Sequence of chain 1.D:
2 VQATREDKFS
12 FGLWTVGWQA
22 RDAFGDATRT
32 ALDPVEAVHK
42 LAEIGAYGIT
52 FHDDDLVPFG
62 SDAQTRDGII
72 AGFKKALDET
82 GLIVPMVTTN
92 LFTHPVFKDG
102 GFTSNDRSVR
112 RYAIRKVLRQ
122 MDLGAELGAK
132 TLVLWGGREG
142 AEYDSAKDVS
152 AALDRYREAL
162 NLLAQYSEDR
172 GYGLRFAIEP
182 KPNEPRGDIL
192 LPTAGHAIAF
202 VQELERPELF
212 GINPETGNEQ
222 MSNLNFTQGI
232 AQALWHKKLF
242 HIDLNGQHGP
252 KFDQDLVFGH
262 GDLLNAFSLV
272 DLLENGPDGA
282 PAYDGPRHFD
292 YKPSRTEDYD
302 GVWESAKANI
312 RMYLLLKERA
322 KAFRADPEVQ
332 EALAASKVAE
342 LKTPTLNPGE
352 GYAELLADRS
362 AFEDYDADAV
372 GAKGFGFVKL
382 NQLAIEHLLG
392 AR

Binding-site contacts:
Ligand atom O5 contacts residue TRP136 of chain 1.C at 3.6 Å.
Ligand atom O3 contacts residue MG1 of chain 1.J at 4.0 Å.
Ligand atom O1 contacts residue PHE25 of chain 1.D at 3.9 Å.
Ligand atom O2 contacts residue GLU216 of chain 1.C at 3.2 Å (salt-bridge).
Ligand atom C2 contacts residue ASP291 of chain 1.C at 3.9 Å.
Ligand atom C3 contacts residue TRP136 of chain 1.C at 3.8 Å (hydrophobic).
Ligand atom C2 contacts residue GLU180 of chain 1.C at 3.9 Å.
Ligand atom O4 contacts residue GLU180 of chain 1.C at 2.6 Å (salt-bridge).
Ligand atom O5 contacts residue THR89 of chain 1.C at 4.2 Å.
Ligand atom C4 contacts residue MG1 of chain 1.J at 3.6 Å.
Ligand atom C1 contacts residue TRP136 of chain 1.C at 3.9 Å (hydrophobic).
Ligand atom C4 contacts residue ASP291 of chain 1.C at 3.9 Å.
Ligand atom O2 contacts residue GLU180 of chain 1.C at 2.9 Å (salt-bridge).
Ligand atom C1 contacts residue PHE25 of chain 1.D at 3.8 Å (hydrophobic).
Ligand atom O1 contacts residue TRP136 of chain 1.C at 3.6 Å.
Ligand atom C4 contacts residue GLU180 of chain 1.C at 3.4 Å.
Ligand atom O3 contacts residue ASP291 of chain 1.C at 3.1 Å (salt-bridge).
Ligand atom C5 contacts residue HIS53 of chain 1.C at 3.1 Å.
Ligand atom C5 contacts residue TRP136 of chain 1.C at 4.0 Å (hydrophobic).
Ligand atom C3 contacts residue HIS53 of chain 1.C at 4.3 Å.
Ligand atom C3 contacts residue ASP291 of chain 1.C at 3.8 Å.
Ligand atom O1 contacts residue LYS182 of chain 1.C at 3.1 Å (salt-bridge).
Ligand atom C2 contacts residue MG1 of chain 1.J at 3.6 Å.
Ligand atom C4 contacts residue TRP136 of chain 1.C at 3.7 Å (hydrophobic).
Ligand atom O4 contacts residue ASP244 of chain 1.C at 3.3 Å (salt-bridge).
Ligand atom O5 contacts residue HIS53 of chain 1.C at 2.5 Å (h-bond).
Ligand atom O2 contacts residue ASP291 of chain 1.C at 2.9 Å (salt-bridge).
Ligand atom C5 contacts residue THR89 of chain 1.C at 4.0 Å.
Ligand atom O1 contacts residue ASP254 of chain 1.C at 3.5 Å (salt-bridge).
Ligand atom C4 contacts residue HIS53 of chain 1.C at 4.3 Å.
Ligand atom O4 contacts residue MG1 of chain 1.J at 2.5 Å.
Ligand atom C5 contacts residue GLU180 of chain 1.C at 4.2 Å.
Ligand atom O5 contacts residue PHE93 of chain 1.C at 3.7 Å.
Ligand atom C3 contacts residue MG1 of chain 1.J at 3.9 Å.
Ligand atom O3 contacts residue HIS53 of chain 1.C at 4.1 Å.
Ligand atom O4 contacts residue ASP291 of chain 1.C at 3.0 Å (salt-bridge).
Ligand atom O2 contacts residue ASP244 of chain 1.C at 4.2 Å.
Ligand atom O3 contacts residue TRP15 of chain 1.C at 3.4 Å (h-bond).
Ligand atom C2 contacts residue TRP136 of chain 1.C at 3.6 Å (hydrophobic).
Ligand atom O2 contacts residue MG1 of chain 1.J at 2.3 Å.

This protein binds this small molecule.
Small molecule (SMILES): OC[C@@H](O)C(O)[C@@H](O)CO

Sequence of chain 1.C:
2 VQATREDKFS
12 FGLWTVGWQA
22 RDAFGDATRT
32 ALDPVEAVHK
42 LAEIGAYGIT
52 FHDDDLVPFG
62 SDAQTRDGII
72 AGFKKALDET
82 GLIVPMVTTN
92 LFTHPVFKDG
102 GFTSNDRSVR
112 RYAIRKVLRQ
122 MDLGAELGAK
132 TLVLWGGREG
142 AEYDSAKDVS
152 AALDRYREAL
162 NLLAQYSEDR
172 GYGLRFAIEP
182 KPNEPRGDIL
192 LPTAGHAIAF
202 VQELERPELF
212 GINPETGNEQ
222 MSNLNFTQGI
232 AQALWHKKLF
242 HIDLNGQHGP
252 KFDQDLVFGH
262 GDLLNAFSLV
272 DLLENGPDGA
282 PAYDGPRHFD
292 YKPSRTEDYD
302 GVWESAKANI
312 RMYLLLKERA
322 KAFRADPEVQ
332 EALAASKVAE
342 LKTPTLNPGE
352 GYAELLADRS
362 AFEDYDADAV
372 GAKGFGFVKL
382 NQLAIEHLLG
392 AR